Sequence of chain 1.A:
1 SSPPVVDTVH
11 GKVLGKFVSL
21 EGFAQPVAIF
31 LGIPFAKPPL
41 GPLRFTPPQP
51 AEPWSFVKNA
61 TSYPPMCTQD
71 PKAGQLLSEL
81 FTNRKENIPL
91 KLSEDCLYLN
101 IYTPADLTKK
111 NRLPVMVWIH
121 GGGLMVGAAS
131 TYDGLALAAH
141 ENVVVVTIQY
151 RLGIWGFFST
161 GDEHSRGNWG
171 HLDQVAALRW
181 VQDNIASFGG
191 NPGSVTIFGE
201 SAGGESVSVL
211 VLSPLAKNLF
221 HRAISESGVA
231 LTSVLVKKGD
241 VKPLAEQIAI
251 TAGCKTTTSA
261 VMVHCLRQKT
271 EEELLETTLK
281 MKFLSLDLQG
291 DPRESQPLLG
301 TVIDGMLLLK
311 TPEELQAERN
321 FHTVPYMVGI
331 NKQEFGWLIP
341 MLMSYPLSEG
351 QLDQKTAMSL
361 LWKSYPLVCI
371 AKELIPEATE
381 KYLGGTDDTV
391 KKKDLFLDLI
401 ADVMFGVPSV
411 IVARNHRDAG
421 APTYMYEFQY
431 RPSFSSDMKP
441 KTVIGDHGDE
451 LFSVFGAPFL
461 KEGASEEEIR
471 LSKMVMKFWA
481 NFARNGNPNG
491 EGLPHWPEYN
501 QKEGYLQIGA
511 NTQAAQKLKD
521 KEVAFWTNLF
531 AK

Binding-site contacts:
Ligand atom C9 contacts residue ALA60 of chain 1.A at 3.9 Å (hydrophobic).
Ligand atom O8 contacts residue GLY32 of chain 1.A at 4.3 Å.
Ligand atom C9 contacts residue ASN59 of chain 1.A at 3.5 Å.
Ligand atom O6 contacts residue LYS242 of chain 1.B at 4.0 Å.
Ligand atom C11 contacts residue THR258 of chain 1.B at 3.3 Å.
Ligand atom O4 contacts residue LYS242 of chain 1.B at 3.8 Å.
Ligand atom O10 contacts residue THR258 of chain 1.B at 4.4 Å.
Ligand atom C2 contacts residue SER62 of chain 1.A at 4.5 Å.
Ligand atom C2 contacts residue LYS242 of chain 1.B at 4.2 Å.
Ligand atom C5 contacts residue LYS242 of chain 1.B at 4.4 Å.
Ligand atom C3 contacts residue LYS242 of chain 1.B at 3.4 Å.
Ligand atom O10 contacts residue TYR98 of chain 1.A at 3.9 Å.
Ligand atom O2 contacts residue SER62 of chain 1.A at 3.2 Å (h-bond).
Ligand atom N5 contacts residue THR258 of chain 1.B at 4.4 Å.
Ligand atom O9 contacts residue LEU31 of chain 1.A at 3.2 Å (h-bond).
Ligand atom C9 contacts residue LYS58 of chain 1.A at 4.4 Å.
Ligand atom C10 contacts residue THR258 of chain 1.B at 4.0 Å.
Ligand atom O8 contacts residue TYR98 of chain 1.A at 4.2 Å.
Ligand atom O9 contacts residue ASN59 of chain 1.A at 3.9 Å.
Ligand atom C11 contacts residue THR257 of chain 1.B at 3.8 Å.
Ligand atom O9 contacts residue GLY32 of chain 1.A at 3.2 Å (h-bond).
Ligand atom O7 contacts residue ASN59 of chain 1.A at 2.4 Å (h-bond).
Ligand atom C8 contacts residue LYS58 of chain 1.A at 4.5 Å.
Ligand atom C1 contacts residue LYS242 of chain 1.B at 4.4 Å.
Ligand atom C9 contacts residue GLY32 of chain 1.A at 3.2 Å.
Ligand atom O2 contacts residue ASN59 of chain 1.A at 4.1 Å.
Ligand atom O4 contacts residue THR257 of chain 1.B at 3.7 Å.
Ligand atom C4 contacts residue LYS242 of chain 1.B at 3.2 Å.
Ligand atom C8 contacts residue GLY32 of chain 1.A at 4.3 Å.
Ligand atom C9 contacts residue LEU31 of chain 1.A at 4.0 Å (hydrophobic).
Ligand atom C8 contacts residue ASN59 of chain 1.A at 4.0 Å.
Ligand atom C11 contacts residue PRO65 of chain 1.A at 4.2 Å (hydrophobic).
Ligand atom O9 contacts residue SER62 of chain 1.A at 4.1 Å.
Ligand atom O9 contacts residue ALA60 of chain 1.A at 4.0 Å.
Ligand atom O1A contacts residue ASN59 of chain 1.A at 4.3 Å.
Ligand atom C7 contacts residue ASN59 of chain 1.A at 3.5 Å.
Ligand atom O7 contacts residue ALA60 of chain 1.A at 4.3 Å.
Ligand atom O1B contacts residue LYS242 of chain 1.B at 3.8 Å.

This protein binds this small molecule.
Small molecule (SMILES): CC(=O)N[C@H]1[C@H]([C@H](O)[C@H](O)CO)O[C@@](O)(C(=O)O)C[C@@H]1O

Sequence of chain 1.B:
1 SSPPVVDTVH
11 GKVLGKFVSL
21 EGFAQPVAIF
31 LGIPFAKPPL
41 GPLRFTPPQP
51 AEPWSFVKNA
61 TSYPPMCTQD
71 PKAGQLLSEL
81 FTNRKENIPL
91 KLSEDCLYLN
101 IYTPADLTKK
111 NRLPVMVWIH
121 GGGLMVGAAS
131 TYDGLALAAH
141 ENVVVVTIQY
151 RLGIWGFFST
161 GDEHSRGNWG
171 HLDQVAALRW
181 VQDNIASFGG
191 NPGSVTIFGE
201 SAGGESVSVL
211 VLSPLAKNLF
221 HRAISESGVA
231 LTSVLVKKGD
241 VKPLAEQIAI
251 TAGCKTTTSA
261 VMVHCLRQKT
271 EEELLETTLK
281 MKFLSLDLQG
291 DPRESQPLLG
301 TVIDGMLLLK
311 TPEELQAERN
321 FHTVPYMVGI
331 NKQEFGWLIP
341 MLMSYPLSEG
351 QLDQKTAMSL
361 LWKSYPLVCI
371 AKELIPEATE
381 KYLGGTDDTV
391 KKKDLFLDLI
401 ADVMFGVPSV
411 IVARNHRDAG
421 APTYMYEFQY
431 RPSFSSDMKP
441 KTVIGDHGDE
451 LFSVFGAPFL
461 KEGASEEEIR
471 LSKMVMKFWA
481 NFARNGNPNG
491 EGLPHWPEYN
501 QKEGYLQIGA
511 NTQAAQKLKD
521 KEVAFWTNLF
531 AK